Sequence of chain 1.D:
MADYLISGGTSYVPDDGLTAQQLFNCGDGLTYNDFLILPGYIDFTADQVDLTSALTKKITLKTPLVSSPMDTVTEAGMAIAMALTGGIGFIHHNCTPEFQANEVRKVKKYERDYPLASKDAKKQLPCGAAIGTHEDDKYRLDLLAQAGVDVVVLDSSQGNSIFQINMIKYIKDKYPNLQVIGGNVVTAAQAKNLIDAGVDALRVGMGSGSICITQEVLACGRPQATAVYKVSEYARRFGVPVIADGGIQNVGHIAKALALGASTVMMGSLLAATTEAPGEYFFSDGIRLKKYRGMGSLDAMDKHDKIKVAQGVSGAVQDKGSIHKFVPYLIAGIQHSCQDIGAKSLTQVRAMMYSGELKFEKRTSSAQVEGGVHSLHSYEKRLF

The small molecule below binds the protein below.
Small molecule (SMILES): O=c1[nH]cnc2c1ncn2[C@@H]1O[C@H](COP(=O)(O)O)[C@@H](O)[C@H]1O

Binding-site contacts:
Ligand atom N1 contacts residue CYS336 of chain 1.D at 2.9 Å (h-bond).
Ligand atom C4 contacts residue NAD1 of chain 1.P at 3.5 Å.
Ligand atom N3 contacts residue NAD1 of chain 1.P at 3.3 Å.
Ligand atom P contacts residue TYR416 of chain 1.D at 3.6 Å.
Ligand atom O2P contacts residue GLY371 of chain 1.D at 3.0 Å (h-bond).
Ligand atom O2' contacts residue ASP369 of chain 1.D at 2.5 Å (salt-bridge).
Ligand atom O3' contacts residue SER73 of chain 1.D at 2.6 Å (h-bond).
Ligand atom C3' contacts residue SER73 of chain 1.D at 3.3 Å.
Ligand atom O2P contacts residue GLY333 of chain 1.D at 3.4 Å.
Ligand atom O1P contacts residue SER393 of chain 1.D at 2.8 Å (h-bond).
Ligand atom C6 contacts residue GLY420 of chain 1.D at 3.6 Å.
Ligand atom O2' contacts residue NAD1 of chain 1.P at 3.6 Å (h-bond).
Ligand atom O2P contacts residue SER334 of chain 1.D at 3.0 Å (h-bond).
Ligand atom C3' contacts residue ASP369 of chain 1.D at 3.5 Å.
Ligand atom C2 contacts residue CYS336 of chain 1.D at 1.8 Å (hydrophobic).
Ligand atom C6 contacts residue NAD1 of chain 1.P at 3.6 Å.
Ligand atom O2' contacts residue ARG327 of chain 1.D at 3.2 Å (salt-bridge).
Ligand atom C2' contacts residue ARG327 of chain 1.D at 3.4 Å.
Ligand atom O1P contacts residue TYR416 of chain 1.D at 2.4 Å (h-bond).
Ligand atom O3P contacts residue SER393 of chain 1.D at 3.3 Å (h-bond).
Ligand atom O5' contacts residue GLY333 of chain 1.D at 3.5 Å.
Ligand atom N3 contacts residue CYS336 of chain 1.D at 2.6 Å (h-bond).
Ligand atom C4' contacts residue ASP369 of chain 1.D at 3.6 Å.
Ligand atom O3' contacts residue ASP369 of chain 1.D at 2.6 Å (salt-bridge).
Ligand atom N1 contacts residue NAD1 of chain 1.P at 3.4 Å.
Ligand atom C2 contacts residue GLN446 of chain 1.D at 3.5 Å.
Ligand atom C5 contacts residue NAD1 of chain 1.P at 3.6 Å.
Ligand atom O3P contacts residue GLY392 of chain 1.D at 2.8 Å (h-bond).
Ligand atom O1P contacts residue SER334 of chain 1.D at 2.5 Å (h-bond).
Ligand atom N1 contacts residue GLN446 of chain 1.D at 2.8 Å (h-bond).
Ligand atom C2 contacts residue NAD1 of chain 1.P at 3.3 Å.
Ligand atom C5 contacts residue ILE335 of chain 1.D at 3.4 Å (hydrophobic).
Ligand atom P contacts residue SER334 of chain 1.D at 3.4 Å.
Ligand atom O3' contacts residue ARG327 of chain 1.D at 3.3 Å (salt-bridge).
Ligand atom N7 contacts residue MET419 of chain 1.D at 2.9 Å (h-bond).
Ligand atom O6 contacts residue GLY420 of chain 1.D at 2.6 Å (h-bond).
Ligand atom O6 contacts residue MET419 of chain 1.D at 3.3 Å (h-bond).
Ligand atom O6 contacts residue GLY447 of chain 1.D at 3.5 Å.
Ligand atom C4 contacts residue ILE335 of chain 1.D at 3.4 Å (hydrophobic).
Ligand atom O6 contacts residue GLY418 of chain 1.D at 3.5 Å.